Binding-site contacts:
Ligand atom O5 contacts residue ASN73 of chain 1.A at 2.4 Å (h-bond).
Ligand atom O7 contacts residue ASN73 of chain 1.A at 3.1 Å (h-bond).
Ligand atom N2 contacts residue ASN73 of chain 1.A at 2.9 Å (h-bond).
Ligand atom O5 contacts residue THR75 of chain 1.A at 4.1 Å.
Ligand atom O6 contacts residue THR75 of chain 1.A at 3.1 Å (h-bond).
Ligand atom C8 contacts residue ASN73 of chain 1.A at 4.3 Å.
Ligand atom C5 contacts residue ASN73 of chain 1.A at 3.7 Å.
Ligand atom C7 contacts residue ARG26 of chain 1.A at 3.9 Å.
Ligand atom C3 contacts residue ASN73 of chain 1.A at 3.8 Å.
Ligand atom O7 contacts residue ARG26 of chain 1.A at 4.2 Å.
Ligand atom C4 contacts residue ASN73 of chain 1.A at 4.2 Å.
Ligand atom C2 contacts residue ASN73 of chain 1.A at 2.4 Å.
Ligand atom C6 contacts residue THR75 of chain 1.A at 3.8 Å.
Ligand atom C1 contacts residue ASN73 of chain 1.A at 1.4 Å.
Ligand atom C8 contacts residue ARG26 of chain 1.A at 3.5 Å.
Ligand atom C5 contacts residue THR75 of chain 1.A at 4.2 Å.
Ligand atom C7 contacts residue ASN73 of chain 1.A at 3.2 Å.

A small-molecule ligand and the protein it binds are described below.
Small molecule (SMILES): CC(=O)N[C@@H]1[C@@H](O)[C@H](O)[C@@H](CO)O[C@H]1O

Sequence of chain 1.A:
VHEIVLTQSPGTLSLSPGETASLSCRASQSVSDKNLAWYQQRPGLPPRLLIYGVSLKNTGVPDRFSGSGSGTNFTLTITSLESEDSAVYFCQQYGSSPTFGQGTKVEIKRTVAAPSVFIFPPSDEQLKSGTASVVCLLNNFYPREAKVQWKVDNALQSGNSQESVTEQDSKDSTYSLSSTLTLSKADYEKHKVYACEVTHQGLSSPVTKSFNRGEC